Binding-site contacts:
Ligand atom C3 contacts residue VAL8 of chain 2.B at 4.2 Å (hydrophobic).
Ligand atom C12 contacts residue CYS47 of chain 2.A at 3.4 Å (hydrophobic).
Ligand atom C7 contacts residue PRO172 of chain 2.A at 3.2 Å (hydrophobic).
Ligand atom C8 contacts residue VAL8 of chain 2.B at 4.5 Å (hydrophobic).
Ligand atom C7 contacts residue GLY176 of chain 2.A at 4.4 Å.
Ligand atom C8 contacts residue PRO172 of chain 2.A at 3.8 Å (hydrophobic).
Ligand atom C6 contacts residue LYS127 of chain 2.A at 3.5 Å.
Ligand atom C5 contacts residue PRO172 of chain 2.A at 4.4 Å (hydrophobic).
Ligand atom C contacts residue VAL8 of chain 2.B at 4.0 Å (hydrophobic).
Ligand atom C11 contacts residue CYS47 of chain 2.A at 3.9 Å (hydrophobic).
Ligand atom C12 contacts residue VAL51 of chain 2.A at 3.8 Å (hydrophobic).
Ligand atom C12 contacts residue SER50 of chain 2.A at 4.3 Å.
Ligand atom C7 contacts residue ILE173 of chain 2.A at 4.0 Å (hydrophobic).
Ligand atom C5 contacts residue VAL8 of chain 2.B at 4.0 Å (hydrophobic).
Ligand atom S contacts residue CYS47 of chain 2.A at 2.2 Å (h-bond).
Ligand atom C6 contacts residue VAL8 of chain 2.B at 4.4 Å (hydrophobic).
Ligand atom S contacts residue PHE124 of chain 2.A at 4.0 Å.
Ligand atom C6 contacts residue ILE173 of chain 2.A at 4.2 Å (hydrophobic).
Ligand atom C7 contacts residue VAL8 of chain 2.B at 4.2 Å (hydrophobic).
Ligand atom C6 contacts residue PHE124 of chain 2.A at 4.2 Å (hydrophobic).
Ligand atom S contacts residue SER50 of chain 2.A at 4.0 Å.
Ligand atom C8 contacts residue ILE224 of chain 2.A at 3.6 Å (hydrophobic).
Ligand atom C7 contacts residue ILE224 of chain 2.A at 4.2 Å (hydrophobic).
Ligand atom C4 contacts residue VAL8 of chain 2.B at 3.8 Å (hydrophobic).
Ligand atom C9 contacts residue LEU223 of chain 2.A at 3.7 Å (hydrophobic).

The protein below binds the small molecule below.
Small molecule (SMILES): Cc1ccc(OC(C)(C)C(=O)NCCS)cc1

Sequence of chain 2.B:
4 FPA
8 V

Sequence of chain 2.A:
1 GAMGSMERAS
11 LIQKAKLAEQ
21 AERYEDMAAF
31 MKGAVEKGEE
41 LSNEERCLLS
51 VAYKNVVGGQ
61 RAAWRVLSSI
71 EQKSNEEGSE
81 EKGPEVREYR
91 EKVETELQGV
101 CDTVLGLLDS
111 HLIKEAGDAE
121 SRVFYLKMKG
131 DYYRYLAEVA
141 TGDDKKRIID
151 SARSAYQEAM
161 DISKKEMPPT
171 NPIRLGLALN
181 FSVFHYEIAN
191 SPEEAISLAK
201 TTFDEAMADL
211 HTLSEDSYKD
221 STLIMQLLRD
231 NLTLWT